Sequence of chain 3.A:
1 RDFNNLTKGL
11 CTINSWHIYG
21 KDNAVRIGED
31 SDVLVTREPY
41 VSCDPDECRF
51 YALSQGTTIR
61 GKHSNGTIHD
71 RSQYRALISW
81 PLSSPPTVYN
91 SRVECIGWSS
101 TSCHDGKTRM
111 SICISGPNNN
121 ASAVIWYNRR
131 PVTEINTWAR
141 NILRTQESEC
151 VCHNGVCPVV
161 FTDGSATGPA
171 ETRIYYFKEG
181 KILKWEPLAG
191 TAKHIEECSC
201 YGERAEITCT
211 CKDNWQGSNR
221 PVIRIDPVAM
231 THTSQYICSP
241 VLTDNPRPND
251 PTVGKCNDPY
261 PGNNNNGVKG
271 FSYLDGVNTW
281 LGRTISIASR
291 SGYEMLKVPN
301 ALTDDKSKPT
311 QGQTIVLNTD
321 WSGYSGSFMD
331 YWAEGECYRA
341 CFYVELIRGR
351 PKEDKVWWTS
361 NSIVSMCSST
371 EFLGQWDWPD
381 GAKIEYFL

Binding-site contacts:
Ligand atom C6 contacts residue LYS308 of chain 1.A at 3.6 Å.
Ligand atom O2 contacts residue GLY312 of chain 1.A at 3.1 Å.
Ligand atom O5 contacts residue ASN120 of chain 3.A at 2.4 Å (h-bond).
Ligand atom O2 contacts residue ASN249 of chain 1.A at 3.2 Å (h-bond).
Ligand atom O4 contacts residue ILE287 of chain 1.A at 3.2 Å.
Ligand atom O6 contacts residue ILE285 of chain 1.A at 2.8 Å (h-bond).
Ligand atom C3 contacts residue GLY312 of chain 1.A at 3.1 Å.
Ligand atom O5 contacts residue ARG283 of chain 1.A at 3.1 Å (salt-bridge).
Ligand atom C4 contacts residue GLU294 of chain 1.A at 3.6 Å.
Ligand atom C2 contacts residue ASN120 of chain 3.A at 2.5 Å.
Ligand atom O5 contacts residue GLY374 of chain 1.A at 3.2 Å.
Ligand atom O3 contacts residue ARG283 of chain 1.A at 2.9 Å (salt-bridge).
Ligand atom O3 contacts residue ASP250 of chain 1.A at 2.9 Å (salt-bridge).
Ligand atom C5 contacts residue ARG283 of chain 1.A at 3.5 Å.
Ligand atom O6 contacts residue GLN375 of chain 1.A at 3.3 Å.
Ligand atom O5 contacts residue GLY312 of chain 1.A at 3.6 Å.
Ligand atom C6 contacts residue ASP250 of chain 1.A at 3.5 Å.
Ligand atom N2 contacts residue ASN120 of chain 3.A at 2.9 Å (h-bond).
Ligand atom O6 contacts residue ASP250 of chain 1.A at 2.6 Å (salt-bridge).
Ligand atom C1 contacts residue ASN120 of chain 3.A at 1.4 Å.
Ligand atom C5 contacts residue THR310 of chain 1.A at 3.6 Å.
Ligand atom O3 contacts residue ASN249 of chain 1.A at 2.7 Å (h-bond).
Ligand atom O5 contacts residue GLN375 of chain 1.A at 3.3 Å (h-bond).
Ligand atom C5 contacts residue ASN120 of chain 3.A at 3.7 Å.
Ligand atom C3 contacts residue GLU294 of chain 1.A at 3.3 Å.
Ligand atom C8 contacts residue ASN119 of chain 3.A at 3.4 Å.
Ligand atom O6 contacts residue LYS308 of chain 1.A at 2.8 Å (salt-bridge).
Ligand atom C7 contacts residue ASN120 of chain 3.A at 3.5 Å.
Ligand atom O3 contacts residue GLU294 of chain 1.A at 2.6 Å (salt-bridge).
Ligand atom O4 contacts residue GLU294 of chain 1.A at 2.8 Å (salt-bridge).
Ligand atom C6 contacts residue LEU373 of chain 1.A at 3.4 Å (hydrophobic).
Ligand atom O2 contacts residue LEU296 of chain 1.A at 3.5 Å.
Ligand atom O3 contacts residue GLN311 of chain 1.A at 3.2 Å.
Ligand atom O3 contacts residue GLY312 of chain 1.A at 2.9 Å (h-bond).
Ligand atom O5 contacts residue ASP250 of chain 1.A at 3.5 Å (salt-bridge).
Ligand atom O6 contacts residue THR310 of chain 1.A at 3.4 Å (h-bond).
Ligand atom C6 contacts residue GLN311 of chain 1.A at 3.6 Å.
Ligand atom C6 contacts residue THR310 of chain 1.A at 3.6 Å.
Ligand atom O4 contacts residue ARG247 of chain 1.A at 3.1 Å (salt-bridge).
Ligand atom C6 contacts residue ILE285 of chain 1.A at 3.5 Å (hydrophobic).

The small molecule below binds the protein below.
Small molecule (SMILES): CC(=O)N[C@H]1[C@H](O[C@H]2[C@H](O)[C@@H](NC(C)=O)CO[C@@H]2CO)O[C@H](CO)[C@@H](O[C@@H]2O[C@H](CO[C@H]3O[C@H](CO)[C@@H](O)[C@H](O)[C@@H]3O)[C@@H](O)[C@H](O[C@H]3O[C@H](CO)[C@@H](O)[C@H](O)[C@@H]3O[C@H]3O[C@H](CO)[C@@H](O)[C@H](O)[C@@H]3O[C@H]3O[C@H](CO)[C@@H](O)[C@H](O)[C@@H]3O)[C@@H]2O)[C@@H]1O

Sequence of chain 1.A:
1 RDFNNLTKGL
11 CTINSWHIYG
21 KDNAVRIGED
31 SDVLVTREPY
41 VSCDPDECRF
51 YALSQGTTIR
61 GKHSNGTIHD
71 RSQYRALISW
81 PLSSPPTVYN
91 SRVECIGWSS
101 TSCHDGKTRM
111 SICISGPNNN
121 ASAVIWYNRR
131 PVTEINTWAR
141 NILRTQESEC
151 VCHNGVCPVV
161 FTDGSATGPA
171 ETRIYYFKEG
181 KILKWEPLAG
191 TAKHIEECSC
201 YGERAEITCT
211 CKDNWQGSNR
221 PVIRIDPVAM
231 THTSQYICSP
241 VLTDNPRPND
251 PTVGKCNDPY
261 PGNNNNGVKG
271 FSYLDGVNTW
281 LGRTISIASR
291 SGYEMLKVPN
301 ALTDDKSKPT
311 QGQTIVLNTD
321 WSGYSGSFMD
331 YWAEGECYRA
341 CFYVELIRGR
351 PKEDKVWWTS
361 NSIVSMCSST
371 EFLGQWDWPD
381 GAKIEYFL